Sequence of chain 3.BA:
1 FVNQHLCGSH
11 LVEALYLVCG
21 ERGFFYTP

Sequence of chain 1.Y:
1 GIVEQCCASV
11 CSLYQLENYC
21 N

Binding-site contacts:
Ligand atom C5 contacts residue HIS5 of chain 3.Z at 4.2 Å.
Ligand atom C7 contacts residue LEU16 of chain 1.Y at 3.8 Å (hydrophobic).
Ligand atom C6 contacts residue CYS7 of chain 1.Z at 4.2 Å (hydrophobic).
Ligand atom C4 contacts residue HIS5 of chain 3.Z at 3.5 Å.
Ligand atom C4 contacts residue HIS10 of chain 1.Z at 4.1 Å.
Ligand atom O1 contacts residue LEU11 of chain 1.Z at 4.4 Å.
Ligand atom C7 contacts residue HIS5 of chain 3.Z at 3.3 Å.
Ligand atom C5 contacts residue LEU11 of chain 1.Z at 3.4 Å (hydrophobic).
Ligand atom O1 contacts residue CYS11 of chain 1.Y at 2.9 Å (h-bond).
Ligand atom O1 contacts residue CYS6 of chain 1.Y at 2.6 Å (h-bond).
Ligand atom C1 contacts residue VAL10 of chain 1.Y at 4.5 Å (hydrophobic).
Ligand atom C1 contacts residue CYS11 of chain 1.Y at 3.9 Å (hydrophobic).
Ligand atom C2 contacts residue LEU11 of chain 1.Z at 4.2 Å (hydrophobic).
Ligand atom C1 contacts residue LEU11 of chain 1.Z at 3.8 Å (hydrophobic).
Ligand atom C3 contacts residue HIS5 of chain 3.Z at 3.3 Å.
Ligand atom C5 contacts residue HIS10 of chain 1.Z at 4.1 Å.
Ligand atom C7 contacts residue ALA14 of chain 1.Z at 3.8 Å (hydrophobic).
Ligand atom C1 contacts residue CYS6 of chain 1.Y at 3.4 Å (hydrophobic).
Ligand atom C2 contacts residue LEU16 of chain 1.Y at 4.5 Å (hydrophobic).
Ligand atom C3 contacts residue LEU11 of chain 1.Z at 4.3 Å (hydrophobic).
Ligand atom O1 contacts residue SER9 of chain 1.Y at 3.7 Å.
Ligand atom C6 contacts residue VAL2 of chain 3.Z at 4.3 Å (hydrophobic).
Ligand atom O1 contacts residue VAL10 of chain 1.Y at 3.4 Å.
Ligand atom C4 contacts residue LEU11 of chain 1.Z at 3.9 Å (hydrophobic).
Ligand atom C2 contacts residue CYS11 of chain 1.Y at 3.9 Å (hydrophobic).
Ligand atom C6 contacts residue LEU11 of chain 1.Z at 3.4 Å (hydrophobic).
Ligand atom C2 contacts residue HIS5 of chain 3.Z at 4.0 Å.
Ligand atom C3 contacts residue LEU16 of chain 1.Y at 4.3 Å (hydrophobic).
Ligand atom C6 contacts residue CYS6 of chain 1.Y at 3.3 Å (hydrophobic).
Ligand atom C7 contacts residue LEU17 of chain 3.BA at 3.7 Å (hydrophobic).
Ligand atom O1 contacts residue VAL2 of chain 3.Z at 4.2 Å.
Ligand atom C5 contacts residue CYS7 of chain 1.Z at 4.4 Å (hydrophobic).

Sequence of chain 3.Z:
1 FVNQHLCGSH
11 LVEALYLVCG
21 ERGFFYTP

This protein binds this small molecule.
Small molecule (SMILES): Cc1cccc(O)c1

Sequence of chain 1.Z:
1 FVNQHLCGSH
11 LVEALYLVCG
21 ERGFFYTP